Sequence of chain 1.G:
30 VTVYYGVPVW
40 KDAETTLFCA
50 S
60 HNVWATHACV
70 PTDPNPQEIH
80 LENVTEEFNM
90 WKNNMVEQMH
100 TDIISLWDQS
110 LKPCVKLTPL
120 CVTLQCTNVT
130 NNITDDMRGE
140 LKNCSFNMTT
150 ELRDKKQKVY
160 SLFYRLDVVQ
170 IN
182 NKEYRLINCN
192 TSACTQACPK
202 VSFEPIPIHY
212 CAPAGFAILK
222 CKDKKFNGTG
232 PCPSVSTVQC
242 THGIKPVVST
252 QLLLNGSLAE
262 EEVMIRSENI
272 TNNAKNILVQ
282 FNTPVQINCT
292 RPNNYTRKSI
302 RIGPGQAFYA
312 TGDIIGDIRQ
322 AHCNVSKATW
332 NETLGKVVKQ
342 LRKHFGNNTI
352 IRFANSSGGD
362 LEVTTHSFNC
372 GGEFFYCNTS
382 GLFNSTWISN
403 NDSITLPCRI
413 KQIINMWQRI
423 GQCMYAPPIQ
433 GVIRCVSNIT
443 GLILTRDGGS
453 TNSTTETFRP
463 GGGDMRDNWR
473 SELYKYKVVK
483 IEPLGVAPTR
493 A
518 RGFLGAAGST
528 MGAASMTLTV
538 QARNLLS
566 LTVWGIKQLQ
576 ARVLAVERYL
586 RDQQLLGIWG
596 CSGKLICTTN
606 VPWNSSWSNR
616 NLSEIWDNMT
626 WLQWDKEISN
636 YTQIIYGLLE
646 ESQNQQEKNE

A small-molecule ligand and the protein it binds are described below.
Small molecule (SMILES): CC(=O)N[C@@H]1[C@@H](O)[C@H](O)[C@@H](CO)O[C@H]1O

Binding-site contacts:
Ligand atom C8 contacts residue PHE145 of chain 1.G at 3.7 Å (hydrophobic).
Ligand atom C7 contacts residue PHE145 of chain 1.G at 4.3 Å (hydrophobic).
Ligand atom O5 contacts residue ASN146 of chain 1.G at 2.4 Å (h-bond).
Ligand atom O7 contacts residue GLN124 of chain 1.G at 3.6 Å.
Ligand atom C4 contacts residue ASN146 of chain 1.G at 4.1 Å.
Ligand atom C8 contacts residue SER144 of chain 1.G at 3.3 Å.
Ligand atom C2 contacts residue ASN146 of chain 1.G at 2.4 Å.
Ligand atom N2 contacts residue ASN146 of chain 1.G at 2.8 Å (h-bond).
Ligand atom C5 contacts residue ASN146 of chain 1.G at 3.7 Å.
Ligand atom C8 contacts residue GLN124 of chain 1.G at 3.5 Å.
Ligand atom O7 contacts residue ASN146 of chain 1.G at 4.1 Å.
Ligand atom C7 contacts residue ASN146 of chain 1.G at 3.8 Å.
Ligand atom C7 contacts residue GLN124 of chain 1.G at 4.0 Å.
Ligand atom C1 contacts residue ASN146 of chain 1.G at 1.4 Å.
Ligand atom C3 contacts residue ASN146 of chain 1.G at 3.7 Å.
Ligand atom N2 contacts residue PHE145 of chain 1.G at 4.4 Å.